Sequence of chain 1.A:
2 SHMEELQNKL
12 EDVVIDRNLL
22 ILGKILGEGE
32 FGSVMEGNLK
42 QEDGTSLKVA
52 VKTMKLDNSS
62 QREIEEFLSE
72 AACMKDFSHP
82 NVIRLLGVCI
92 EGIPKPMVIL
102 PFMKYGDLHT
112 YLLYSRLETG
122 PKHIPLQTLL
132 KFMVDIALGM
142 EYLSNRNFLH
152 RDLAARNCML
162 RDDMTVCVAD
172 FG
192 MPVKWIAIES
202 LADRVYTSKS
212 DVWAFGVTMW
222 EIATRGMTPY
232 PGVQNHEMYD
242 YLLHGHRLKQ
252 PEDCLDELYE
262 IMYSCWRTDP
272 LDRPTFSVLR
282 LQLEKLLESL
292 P

Binding-site contacts:
Ligand atom F40 contacts residue LEU144 of chain 1.A at 3.0 Å.
Ligand atom C2 contacts residue ILE84 of chain 1.A at 3.5 Å (hydrophobic).
Ligand atom C5 contacts residue HIS151 of chain 1.A at 3.5 Å.
Ligand atom C4 contacts residue PHE172 of chain 1.A at 3.7 Å (hydrophobic).
Ligand atom C30 contacts residue PHE103 of chain 1.A at 3.7 Å (hydrophobic).
Ligand atom C3 contacts residue ASP171 of chain 1.A at 3.5 Å.
Ligand atom C13 contacts residue MET160 of chain 1.A at 3.6 Å (hydrophobic).
Ligand atom C28 contacts residue ASP171 of chain 1.A at 3.6 Å.
Ligand atom C10 contacts residue MET104 of chain 1.A at 3.6 Å (hydrophobic).
Ligand atom C24 contacts residue GLU71 of chain 1.A at 3.2 Å.
Ligand atom N31 contacts residue MET104 of chain 1.A at 2.8 Å (h-bond).
Ligand atom C30 contacts residue MET104 of chain 1.A at 3.3 Å (hydrophobic).
Ligand atom O37 contacts residue ALA170 of chain 1.A at 3.6 Å.
Ligand atom F41 contacts residue VAL35 of chain 1.A at 3.2 Å.
Ligand atom N31 contacts residue PHE103 of chain 1.A at 3.6 Å.
Ligand atom N35 contacts residue MET75 of chain 1.A at 3.7 Å.
Ligand atom N36 contacts residue ASP171 of chain 1.A at 3.0 Å (salt-bridge).
Ligand atom C27 contacts residue ASP171 of chain 1.A at 3.7 Å.
Ligand atom C11 contacts residue VAL35 of chain 1.A at 3.5 Å (hydrophobic).
Ligand atom C24 contacts residue MET75 of chain 1.A at 3.4 Å (hydrophobic).
Ligand atom C18 contacts residue ASP171 of chain 1.A at 3.4 Å.
Ligand atom C10 contacts residue PRO102 of chain 1.A at 3.3 Å (hydrophobic).
Ligand atom C6 contacts residue VAL169 of chain 1.A at 3.7 Å (hydrophobic).
Ligand atom C23 contacts residue MET75 of chain 1.A at 3.6 Å (hydrophobic).
Ligand atom F41 contacts residue LYS53 of chain 1.A at 3.5 Å.
Ligand atom O37 contacts residue ILE84 of chain 1.A at 3.7 Å.
Ligand atom C5 contacts residue PHE149 of chain 1.A at 3.6 Å (hydrophobic).
Ligand atom C10 contacts residue ALA51 of chain 1.A at 3.4 Å (hydrophobic).
Ligand atom C13 contacts residue ALA51 of chain 1.A at 3.6 Å (hydrophobic).
Ligand atom C25 contacts residue MET75 of chain 1.A at 3.6 Å (hydrophobic).
Ligand atom C26 contacts residue MET75 of chain 1.A at 3.3 Å (hydrophobic).
Ligand atom N32 contacts residue GLU29 of chain 1.A at 3.1 Å (salt-bridge).
Ligand atom C1 contacts residue ASP171 of chain 1.A at 3.4 Å.
Ligand atom N31 contacts residue PRO102 of chain 1.A at 3.7 Å.
Ligand atom O38 contacts residue LYS53 of chain 1.A at 2.7 Å (salt-bridge).
Ligand atom C15 contacts residue PHE172 of chain 1.A at 3.6 Å (hydrophobic).
Ligand atom F40 contacts residue VAL169 of chain 1.A at 3.1 Å.
Ligand atom F40 contacts residue HIS151 of chain 1.A at 3.2 Å.
Ligand atom O37 contacts residue ASP171 of chain 1.A at 2.9 Å (salt-bridge).
Ligand atom C9 contacts residue LEU101 of chain 1.A at 3.4 Å (hydrophobic).

The small molecule below binds the protein below.
Small molecule (SMILES): Cc1ccc(C(=O)Nc2ccc(Oc3cc4cnn(C)c4cc3-c3cn[nH]c3)c(F)c2)c(=O)n1-c1ccc(F)cc1